Binding-site contacts:
Ligand atom N2 contacts residue ASN350 of chain 1.A at 2.9 Å (h-bond).
Ligand atom C1 contacts residue ASN350 of chain 1.A at 1.5 Å.
Ligand atom C2 contacts residue ASN350 of chain 1.A at 2.5 Å.
Ligand atom O7 contacts residue ASN350 of chain 1.A at 4.1 Å.
Ligand atom C4 contacts residue ASN350 of chain 1.A at 4.3 Å.
Ligand atom C5 contacts residue ASN350 of chain 1.A at 3.7 Å.
Ligand atom C3 contacts residue ASN350 of chain 1.A at 3.8 Å.
Ligand atom O5 contacts residue ASN350 of chain 1.A at 2.4 Å (h-bond).
Ligand atom C7 contacts residue ASN350 of chain 1.A at 3.8 Å.

The protein below binds the small molecule below.
Small molecule (SMILES): CC(=O)N[C@@H]1[C@@H](O)[C@H](O)[C@@H](CO)O[C@H]1O

Sequence of chain 1.A:
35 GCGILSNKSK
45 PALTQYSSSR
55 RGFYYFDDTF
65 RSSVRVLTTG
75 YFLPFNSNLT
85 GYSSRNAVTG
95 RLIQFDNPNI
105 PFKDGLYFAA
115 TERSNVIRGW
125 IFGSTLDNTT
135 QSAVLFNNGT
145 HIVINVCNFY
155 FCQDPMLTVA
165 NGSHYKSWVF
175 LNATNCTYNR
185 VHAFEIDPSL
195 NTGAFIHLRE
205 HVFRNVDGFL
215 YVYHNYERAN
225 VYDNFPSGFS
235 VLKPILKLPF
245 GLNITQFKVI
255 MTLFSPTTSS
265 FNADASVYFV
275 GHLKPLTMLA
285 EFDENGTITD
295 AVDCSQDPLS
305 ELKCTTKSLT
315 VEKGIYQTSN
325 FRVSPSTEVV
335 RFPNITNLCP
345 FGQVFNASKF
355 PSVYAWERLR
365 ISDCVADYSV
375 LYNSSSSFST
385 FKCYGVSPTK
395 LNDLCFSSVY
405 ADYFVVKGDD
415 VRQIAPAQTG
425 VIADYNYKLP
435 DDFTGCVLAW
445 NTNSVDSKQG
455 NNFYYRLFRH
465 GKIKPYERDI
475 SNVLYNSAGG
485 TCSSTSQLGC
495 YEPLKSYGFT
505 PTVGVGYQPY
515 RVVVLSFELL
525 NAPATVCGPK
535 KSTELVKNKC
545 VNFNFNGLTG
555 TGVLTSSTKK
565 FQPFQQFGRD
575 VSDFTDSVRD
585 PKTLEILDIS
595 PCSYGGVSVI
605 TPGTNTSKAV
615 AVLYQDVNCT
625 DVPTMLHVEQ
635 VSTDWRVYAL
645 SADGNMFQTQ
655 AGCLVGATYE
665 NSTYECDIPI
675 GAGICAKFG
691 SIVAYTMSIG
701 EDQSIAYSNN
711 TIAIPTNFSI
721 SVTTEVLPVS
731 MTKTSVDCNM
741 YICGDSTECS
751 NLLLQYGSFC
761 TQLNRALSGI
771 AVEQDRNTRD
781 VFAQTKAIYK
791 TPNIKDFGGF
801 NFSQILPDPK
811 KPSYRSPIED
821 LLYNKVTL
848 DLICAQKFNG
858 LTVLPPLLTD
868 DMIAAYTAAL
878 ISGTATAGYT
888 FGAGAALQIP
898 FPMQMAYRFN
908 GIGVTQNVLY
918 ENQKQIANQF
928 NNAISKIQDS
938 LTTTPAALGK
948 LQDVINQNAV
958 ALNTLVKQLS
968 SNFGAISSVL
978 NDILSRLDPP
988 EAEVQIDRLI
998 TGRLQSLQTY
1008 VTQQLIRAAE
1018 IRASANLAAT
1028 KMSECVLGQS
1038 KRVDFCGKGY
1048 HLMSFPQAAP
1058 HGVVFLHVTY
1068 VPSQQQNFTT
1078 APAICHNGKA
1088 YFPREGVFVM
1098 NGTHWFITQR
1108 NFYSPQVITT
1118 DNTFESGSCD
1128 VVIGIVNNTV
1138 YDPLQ